A protein and the small-molecule ligand that binds it are described below.
Small molecule (SMILES): CC(=O)N[C@H]1[C@H](O[C@H]2[C@H](O)[C@@H](NC(C)=O)CO[C@@H]2CO)O[C@H](CO)[C@@H](O)[C@@H]1O

Sequence of chain 1.A:
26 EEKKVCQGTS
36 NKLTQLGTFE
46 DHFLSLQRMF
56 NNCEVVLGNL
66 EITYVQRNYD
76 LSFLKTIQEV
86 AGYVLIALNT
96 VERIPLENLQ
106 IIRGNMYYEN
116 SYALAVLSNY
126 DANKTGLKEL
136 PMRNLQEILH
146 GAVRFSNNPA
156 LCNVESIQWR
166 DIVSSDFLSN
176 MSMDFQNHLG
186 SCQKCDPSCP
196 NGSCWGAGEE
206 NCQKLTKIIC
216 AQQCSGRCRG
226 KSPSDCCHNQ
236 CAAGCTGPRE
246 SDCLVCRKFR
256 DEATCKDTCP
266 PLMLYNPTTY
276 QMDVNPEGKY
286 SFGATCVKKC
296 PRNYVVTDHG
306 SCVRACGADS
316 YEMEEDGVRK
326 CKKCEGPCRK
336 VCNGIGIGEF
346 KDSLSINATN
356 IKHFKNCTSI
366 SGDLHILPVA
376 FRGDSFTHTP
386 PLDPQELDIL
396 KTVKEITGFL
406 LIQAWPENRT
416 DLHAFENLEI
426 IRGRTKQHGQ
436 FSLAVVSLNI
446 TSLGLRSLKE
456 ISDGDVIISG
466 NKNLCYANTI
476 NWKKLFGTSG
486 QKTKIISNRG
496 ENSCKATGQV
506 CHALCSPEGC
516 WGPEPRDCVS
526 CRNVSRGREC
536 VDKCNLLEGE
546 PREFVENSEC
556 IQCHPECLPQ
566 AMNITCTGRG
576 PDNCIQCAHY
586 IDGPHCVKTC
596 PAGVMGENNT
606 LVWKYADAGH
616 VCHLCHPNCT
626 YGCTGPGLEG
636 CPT

Binding-site contacts:
Ligand atom C1 contacts residue ASN361 of chain 1.A at 1.4 Å.
Ligand atom O7 contacts residue ASN361 of chain 1.A at 3.9 Å.
Ligand atom O6 contacts residue ASN361 of chain 1.A at 3.8 Å.
Ligand atom C4 contacts residue ASN361 of chain 1.A at 3.8 Å.
Ligand atom O3 contacts residue ASN361 of chain 1.A at 3.2 Å (h-bond).
Ligand atom C3 contacts residue ASN361 of chain 1.A at 3.2 Å.
Ligand atom C7 contacts residue ASN361 of chain 1.A at 4.2 Å.
Ligand atom C6 contacts residue ASN361 of chain 1.A at 3.4 Å.
Ligand atom C5 contacts residue ASN361 of chain 1.A at 3.3 Å.
Ligand atom O5 contacts residue ASN361 of chain 1.A at 2.4 Å (h-bond).
Ligand atom O6 contacts residue PRO332 of chain 1.A at 4.5 Å.
Ligand atom N2 contacts residue ASN361 of chain 1.A at 3.7 Å.
Ligand atom C2 contacts residue ASN361 of chain 1.A at 2.5 Å.
Ligand atom O7 contacts residue LYS360 of chain 1.A at 3.5 Å.